A protein and the small-molecule ligand that binds it are described below.
Small molecule (SMILES): C[C@H](O)[C@H](N)[C@@H]1O[C@](O)(C(=O)O)C[C@H](O)[C@@H]1N

Sequence of chain 1.T:
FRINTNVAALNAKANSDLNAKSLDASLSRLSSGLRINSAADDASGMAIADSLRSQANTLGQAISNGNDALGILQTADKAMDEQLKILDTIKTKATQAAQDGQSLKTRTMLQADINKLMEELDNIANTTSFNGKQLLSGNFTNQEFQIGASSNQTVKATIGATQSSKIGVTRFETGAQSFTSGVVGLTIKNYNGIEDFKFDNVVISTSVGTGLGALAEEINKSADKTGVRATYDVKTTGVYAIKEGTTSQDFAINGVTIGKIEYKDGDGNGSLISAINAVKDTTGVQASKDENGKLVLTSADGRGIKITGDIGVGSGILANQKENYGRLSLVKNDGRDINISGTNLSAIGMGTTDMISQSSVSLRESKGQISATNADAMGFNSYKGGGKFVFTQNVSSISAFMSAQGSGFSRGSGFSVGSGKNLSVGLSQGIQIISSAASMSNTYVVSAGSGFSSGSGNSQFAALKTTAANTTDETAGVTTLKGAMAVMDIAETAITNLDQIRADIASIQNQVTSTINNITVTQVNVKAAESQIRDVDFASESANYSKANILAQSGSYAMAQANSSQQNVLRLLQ

Binding-site contacts:
Ligand atom C2 contacts residue SER412 of chain 1.T at 1.4 Å.
Ligand atom C1 contacts residue GLY408 of chain 1.T at 4.1 Å.
Ligand atom O1A contacts residue SER409 of chain 1.T at 2.8 Å (h-bond).
Ligand atom C2 contacts residue GLN407 of chain 1.T at 3.7 Å.
Ligand atom C4 contacts residue SER412 of chain 1.T at 2.8 Å.
Ligand atom C4 contacts residue GLY414 of chain 1.T at 3.7 Å.
Ligand atom N5 contacts residue GLN407 of chain 1.T at 4.2 Å.
Ligand atom C3 contacts residue SER412 of chain 1.T at 1.9 Å.
Ligand atom O6 contacts residue SER412 of chain 1.T at 2.7 Å (h-bond).
Ligand atom O1A contacts residue GLY408 of chain 1.T at 4.3 Å.
Ligand atom C4 contacts residue SER415 of chain 1.T at 3.7 Å.
Ligand atom C1 contacts residue GLN407 of chain 1.T at 3.2 Å.
Ligand atom O1A contacts residue SER412 of chain 1.T at 3.0 Å (h-bond).
Ligand atom O1B contacts residue GLY408 of chain 1.T at 3.0 Å (h-bond).
Ligand atom C2 contacts residue SER409 of chain 1.T at 4.3 Å.
Ligand atom O8 contacts residue SER412 of chain 1.T at 4.0 Å.
Ligand atom O1B contacts residue ALA406 of chain 1.T at 3.7 Å.
Ligand atom O4 contacts residue SER415 of chain 1.T at 3.9 Å.
Ligand atom C8 contacts residue GLN407 of chain 1.T at 3.5 Å.
Ligand atom O8 contacts residue GLN407 of chain 1.T at 2.9 Å (h-bond).
Ligand atom C6 contacts residue GLN407 of chain 1.T at 4.2 Å.
Ligand atom C7 contacts residue GLN407 of chain 1.T at 3.6 Å.
Ligand atom N5 contacts residue SER412 of chain 1.T at 4.4 Å.
Ligand atom C1 contacts residue SER412 of chain 1.T at 2.4 Å.
Ligand atom O4 contacts residue SER412 of chain 1.T at 3.9 Å.
Ligand atom O4 contacts residue GLY414 of chain 1.T at 4.0 Å.
Ligand atom C6 contacts residue SER412 of chain 1.T at 3.3 Å.
Ligand atom O1A contacts residue GLN407 of chain 1.T at 3.8 Å.
Ligand atom C6 contacts residue GLY414 of chain 1.T at 4.4 Å.
Ligand atom C5 contacts residue SER412 of chain 1.T at 3.6 Å.
Ligand atom O1B contacts residue SER412 of chain 1.T at 3.1 Å.
Ligand atom C9 contacts residue GLN407 of chain 1.T at 3.4 Å.
Ligand atom O1B contacts residue GLN407 of chain 1.T at 2.8 Å (h-bond).
Ligand atom C3 contacts residue SER415 of chain 1.T at 4.0 Å.
Ligand atom O1B contacts residue SER409 of chain 1.T at 2.9 Å (h-bond).
Ligand atom C5 contacts residue GLY414 of chain 1.T at 4.3 Å.
Ligand atom C1 contacts residue SER409 of chain 1.T at 3.1 Å.
Ligand atom O6 contacts residue GLN407 of chain 1.T at 3.0 Å (h-bond).